Binding-site contacts:
Ligand atom O1B contacts residue ASN145 of chain 2.A at 3.8 Å.
Ligand atom O4 contacts residue ASP225 of chain 2.A at 3.0 Å (salt-bridge).
Ligand atom C11 contacts residue TRP153 of chain 2.A at 3.7 Å (hydrophobic).
Ligand atom C1 contacts residue PHE159 of chain 2.A at 3.4 Å (hydrophobic).
Ligand atom O6 contacts residue HIS156 of chain 2.A at 3.7 Å.
Ligand atom O6 contacts residue SER193 of chain 2.A at 3.4 Å (h-bond).
Ligand atom C1 contacts residue SER136 of chain 2.A at 3.4 Å.
Ligand atom O1B contacts residue SER136 of chain 2.A at 3.3 Å.
Ligand atom C10 contacts residue LEU194 of chain 2.A at 3.6 Å (hydrophobic).
Ligand atom C5 contacts residue PHE159 of chain 2.A at 3.7 Å (hydrophobic).
Ligand atom O5 contacts residue PHE159 of chain 2.A at 3.3 Å.
Ligand atom N5 contacts residue TRP153 of chain 2.A at 3.8 Å.
Ligand atom C9 contacts residue SER228 of chain 2.A at 3.7 Å.
Ligand atom C4 contacts residue THR135 of chain 2.A at 3.4 Å.
Ligand atom O3 contacts residue ASP225 of chain 2.A at 2.8 Å (salt-bridge).
Ligand atom O3 contacts residue ARG222 of chain 2.A at 3.2 Å (salt-bridge).
Ligand atom O4 contacts residue ILE226 of chain 2.A at 3.8 Å.
Ligand atom N5 contacts residue THR135 of chain 2.A at 3.1 Å (h-bond).
Ligand atom O9 contacts residue TYR98 of chain 2.A at 3.2 Å (h-bond).
Ligand atom C9 contacts residue TYR98 of chain 2.A at 3.3 Å (hydrophobic).
Ligand atom O1A contacts residue ILE226 of chain 2.A at 3.8 Å.
Ligand atom C11 contacts residue GLY134 of chain 2.A at 3.7 Å.
Ligand atom C4 contacts residue ASP225 of chain 2.A at 3.7 Å.
Ligand atom C11 contacts residue THR135 of chain 2.A at 3.8 Å.
Ligand atom O6 contacts residue PHE159 of chain 2.A at 3.5 Å.
Ligand atom O8 contacts residue TYR98 of chain 2.A at 2.9 Å (h-bond).
Ligand atom O8 contacts residue ILE226 of chain 2.A at 3.8 Å.
Ligand atom O1 contacts residue PHE159 of chain 2.A at 3.5 Å.
Ligand atom O9 contacts residue SER228 of chain 2.A at 2.7 Å (h-bond).
Ligand atom C3 contacts residue ASP225 of chain 2.A at 3.6 Å.
Ligand atom C1 contacts residue SER137 of chain 2.A at 3.6 Å.
Ligand atom C2 contacts residue SER193 of chain 2.A at 3.8 Å.
Ligand atom O2 contacts residue SER193 of chain 2.A at 2.7 Å (h-bond).
Ligand atom O10 contacts residue LEU194 of chain 2.A at 3.2 Å.
Ligand atom O1B contacts residue SER137 of chain 2.A at 2.7 Å (h-bond).
Ligand atom O1A contacts residue SER137 of chain 2.A at 3.8 Å.
Ligand atom O4 contacts residue THR135 of chain 2.A at 3.6 Å.
Ligand atom C6 contacts residue SER193 of chain 2.A at 3.8 Å.
Ligand atom C8 contacts residue TYR98 of chain 2.A at 3.7 Å (hydrophobic).
Ligand atom O1A contacts residue SER136 of chain 2.A at 2.6 Å (h-bond).

Sequence of chain 2.A:
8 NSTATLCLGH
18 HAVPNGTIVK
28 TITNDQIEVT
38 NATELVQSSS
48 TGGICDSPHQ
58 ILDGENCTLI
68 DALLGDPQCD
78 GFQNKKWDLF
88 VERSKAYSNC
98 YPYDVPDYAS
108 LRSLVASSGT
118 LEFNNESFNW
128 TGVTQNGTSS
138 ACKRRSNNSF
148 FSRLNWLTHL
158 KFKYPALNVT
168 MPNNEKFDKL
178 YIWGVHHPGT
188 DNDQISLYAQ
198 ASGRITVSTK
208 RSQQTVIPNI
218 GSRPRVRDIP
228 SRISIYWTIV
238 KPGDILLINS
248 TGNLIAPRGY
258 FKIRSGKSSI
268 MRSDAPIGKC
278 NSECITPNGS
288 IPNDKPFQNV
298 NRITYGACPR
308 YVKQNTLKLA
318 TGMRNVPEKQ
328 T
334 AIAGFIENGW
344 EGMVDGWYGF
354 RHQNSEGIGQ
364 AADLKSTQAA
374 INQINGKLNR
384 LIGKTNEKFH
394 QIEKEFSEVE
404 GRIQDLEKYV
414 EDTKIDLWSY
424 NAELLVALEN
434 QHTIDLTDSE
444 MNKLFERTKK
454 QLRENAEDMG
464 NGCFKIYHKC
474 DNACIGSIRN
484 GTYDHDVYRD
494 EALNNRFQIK

A small-molecule ligand and the protein it binds are described below.
Small molecule (SMILES): CC(=O)N[C@H]1[C@H](O[C@H]2[C@@H](O)[C@@H](CO)O[C@@H](O[C@H]3[C@H](O)[C@@H](O)[C@H](O)O[C@@H]3CO)[C@@H]2O)O[C@H](CO)[C@@H](O[C@@H]2O[C@H](CO[C@]3(C(=O)O)C[C@H](O)[C@@H](NC(C)=O)[C@H]([C@H](O)[C@H](O)CO)O3)[C@H](O)[C@H](O)[C@H]2O)[C@@H]1O